Sequence of chain 18.S:
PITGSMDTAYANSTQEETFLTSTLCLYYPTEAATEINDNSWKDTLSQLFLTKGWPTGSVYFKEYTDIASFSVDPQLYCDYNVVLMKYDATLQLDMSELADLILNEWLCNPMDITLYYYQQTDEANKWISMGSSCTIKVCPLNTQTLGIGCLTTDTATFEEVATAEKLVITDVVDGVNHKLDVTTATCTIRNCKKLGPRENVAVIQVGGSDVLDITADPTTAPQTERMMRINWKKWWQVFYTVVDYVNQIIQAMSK

The small molecule below binds the protein below.
Small molecule (SMILES): CC(=O)N[C@H]1[C@H](O[C@H]2[C@H](O)[C@@H](NC(C)=O)CO[C@@H]2CO)O[C@H](CO)[C@@H](O)[C@@H]1O

Binding-site contacts:
Ligand atom O6 contacts residue ASN19 of chain 18.S at 4.4 Å.
Ligand atom C2 contacts residue ASN19 of chain 18.S at 3.4 Å.
Ligand atom C8 contacts residue TYR17 of chain 18.S at 4.2 Å (hydrophobic).
Ligand atom C5 contacts residue ASN19 of chain 18.S at 3.4 Å.
Ligand atom C6 contacts residue ASN19 of chain 18.S at 4.1 Å.
Ligand atom C1 contacts residue ASN19 of chain 18.S at 1.9 Å.
Ligand atom N2 contacts residue ASN19 of chain 18.S at 4.1 Å.
Ligand atom O5 contacts residue ASN19 of chain 18.S at 2.2 Å (h-bond).
Ligand atom C3 contacts residue ASN19 of chain 18.S at 4.4 Å.